This protein binds this small molecule.
Small molecule (SMILES): CC(=O)N[C@H]1[C@H](O[C@H]2[C@H](O)[C@@H](NC(C)=O)CO[C@@H]2CO)O[C@H](CO)[C@@H](O[C@@H]2O[C@H](CO)[C@@H](O)[C@H](O)[C@@H]2O)[C@@H]1O

Sequence of chain 1.C:
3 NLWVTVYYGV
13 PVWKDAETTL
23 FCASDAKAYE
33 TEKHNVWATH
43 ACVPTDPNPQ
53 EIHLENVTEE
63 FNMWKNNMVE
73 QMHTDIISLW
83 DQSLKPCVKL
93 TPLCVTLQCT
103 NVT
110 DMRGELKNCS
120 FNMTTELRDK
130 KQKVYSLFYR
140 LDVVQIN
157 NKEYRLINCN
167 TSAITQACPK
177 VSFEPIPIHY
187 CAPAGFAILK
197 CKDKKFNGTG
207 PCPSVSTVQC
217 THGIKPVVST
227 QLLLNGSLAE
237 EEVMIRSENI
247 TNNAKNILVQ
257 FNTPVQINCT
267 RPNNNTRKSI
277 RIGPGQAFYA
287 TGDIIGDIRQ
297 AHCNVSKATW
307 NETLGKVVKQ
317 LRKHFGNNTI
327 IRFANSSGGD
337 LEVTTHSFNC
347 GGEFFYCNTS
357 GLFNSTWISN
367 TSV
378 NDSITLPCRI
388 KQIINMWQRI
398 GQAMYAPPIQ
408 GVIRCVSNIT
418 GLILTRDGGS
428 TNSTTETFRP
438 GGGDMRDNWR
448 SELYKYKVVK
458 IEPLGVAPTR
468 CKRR

Binding-site contacts:
Ligand atom C2 contacts residue ASN121 of chain 1.C at 2.5 Å.
Ligand atom C4 contacts residue ASN121 of chain 1.C at 4.2 Å.
Ligand atom C1 contacts residue ASN121 of chain 1.C at 1.4 Å.
Ligand atom O7 contacts residue ASN121 of chain 1.C at 3.6 Å (h-bond).
Ligand atom C8 contacts residue THR98 of chain 1.C at 4.4 Å.
Ligand atom C5 contacts residue ASN121 of chain 1.C at 3.7 Å.
Ligand atom C6 contacts residue LYS130 of chain 1.C at 4.0 Å.
Ligand atom C8 contacts residue SER119 of chain 1.C at 3.8 Å.
Ligand atom C8 contacts residue PHE120 of chain 1.C at 4.2 Å (hydrophobic).
Ligand atom C8 contacts residue LYS132 of chain 1.C at 4.5 Å.
Ligand atom N2 contacts residue LYS132 of chain 1.C at 4.2 Å.
Ligand atom C3 contacts residue ASN121 of chain 1.C at 3.8 Å.
Ligand atom O7 contacts residue THR98 of chain 1.C at 3.4 Å (h-bond).
Ligand atom O6 contacts residue LYS130 of chain 1.C at 4.3 Å.
Ligand atom C7 contacts residue THR98 of chain 1.C at 4.3 Å.
Ligand atom C8 contacts residue GLN100 of chain 1.C at 3.4 Å.
Ligand atom N2 contacts residue ASN121 of chain 1.C at 3.0 Å (h-bond).
Ligand atom O5 contacts residue ASN121 of chain 1.C at 2.4 Å (h-bond).
Ligand atom C7 contacts residue ASN121 of chain 1.C at 3.5 Å.